Binding-site contacts:
Ligand atom C1 contacts residue THR245 of chain 1.C at 4.3 Å.
Ligand atom C4 contacts residue ASN172 of chain 1.C at 4.3 Å.
Ligand atom C1 contacts residue ASN172 of chain 1.C at 1.5 Å.
Ligand atom N2 contacts residue ASN172 of chain 1.C at 3.2 Å (h-bond).
Ligand atom C6 contacts residue THR174 of chain 1.C at 4.5 Å.
Ligand atom N2 contacts residue THR245 of chain 1.C at 4.0 Å.
Ligand atom C5 contacts residue ASN172 of chain 1.C at 3.7 Å.
Ligand atom O5 contacts residue THR174 of chain 1.C at 4.0 Å.
Ligand atom C2 contacts residue ASN172 of chain 1.C at 2.6 Å.
Ligand atom C3 contacts residue ASN172 of chain 1.C at 4.0 Å.
Ligand atom O5 contacts residue ASN172 of chain 1.C at 2.3 Å (h-bond).
Ligand atom C7 contacts residue THR245 of chain 1.C at 3.7 Å.
Ligand atom C8 contacts residue THR245 of chain 1.C at 3.6 Å.
Ligand atom O7 contacts residue ASN172 of chain 1.C at 3.3 Å (h-bond).
Ligand atom O7 contacts residue THR245 of chain 1.C at 4.1 Å.
Ligand atom C7 contacts residue ASN172 of chain 1.C at 3.5 Å.

Sequence of chain 1.C:
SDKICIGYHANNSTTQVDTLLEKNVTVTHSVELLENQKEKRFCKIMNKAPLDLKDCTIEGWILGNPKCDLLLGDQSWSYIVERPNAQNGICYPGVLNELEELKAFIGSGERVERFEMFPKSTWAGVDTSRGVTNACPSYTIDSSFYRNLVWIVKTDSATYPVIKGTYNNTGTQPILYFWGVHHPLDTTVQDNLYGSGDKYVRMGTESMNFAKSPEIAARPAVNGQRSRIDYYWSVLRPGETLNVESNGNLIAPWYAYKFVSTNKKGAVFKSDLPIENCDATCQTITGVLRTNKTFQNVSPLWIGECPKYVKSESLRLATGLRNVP

A protein and the small-molecule ligand that binds it are described below.
Small molecule (SMILES): CC(=O)N[C@@H]1[C@@H](O)[C@H](O)[C@@H](CO)O[C@H]1O